Sequence of chain 59.F:
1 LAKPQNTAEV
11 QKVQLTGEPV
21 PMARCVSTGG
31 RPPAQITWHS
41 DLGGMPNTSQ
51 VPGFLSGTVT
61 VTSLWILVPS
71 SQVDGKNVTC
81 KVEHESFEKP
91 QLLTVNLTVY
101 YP

The protein below binds the small molecule below.
Small molecule (SMILES): CC(=O)N[C@H]1[C@H](O[C@H]2[C@H](O)[C@@H](NC(C)=O)CO[C@@H]2CO)O[C@H](CO)[C@@H](O)[C@@H]1O

Binding-site contacts:
Ligand atom C4 contacts residue ASN47 of chain 59.F at 4.2 Å.
Ligand atom C2 contacts residue ASN47 of chain 59.F at 2.6 Å.
Ligand atom C3 contacts residue ASN47 of chain 59.F at 3.9 Å.
Ligand atom O5 contacts residue ASN47 of chain 59.F at 2.2 Å (h-bond).
Ligand atom C5 contacts residue ASN47 of chain 59.F at 3.4 Å.
Ligand atom C6 contacts residue ASN47 of chain 59.F at 4.0 Å.
Ligand atom N2 contacts residue ASN47 of chain 59.F at 3.2 Å (h-bond).
Ligand atom O7 contacts residue ASN47 of chain 59.F at 3.9 Å.
Ligand atom C7 contacts residue ASN47 of chain 59.F at 3.8 Å.
Ligand atom C1 contacts residue ASN47 of chain 59.F at 1.4 Å.